A small-molecule ligand and the protein it binds are described below.
Small molecule (SMILES): CCCCCCCCCC(=O)N(CCO)C[C@@H](O)[C@@H](O)[C@@H](O)[C@@H](O)CO

Binding-site contacts:
Ligand atom C40 contacts residue VAL352 of chain 1.A at 4.4 Å (hydrophobic).
Ligand atom O44 contacts residue ALA283 of chain 1.A at 2.8 Å (h-bond).
Ligand atom C42 contacts residue ALA283 of chain 1.A at 4.2 Å (hydrophobic).
Ligand atom O44 contacts residue PHE98 of chain 1.A at 4.3 Å.
Ligand atom N33 contacts residue LEU462 of chain 1.A at 4.1 Å.
Ligand atom N33 contacts residue VAL348 of chain 1.A at 3.7 Å.
Ligand atom C37 contacts residue VAL348 of chain 1.A at 3.8 Å (hydrophobic).
Ligand atom O53 contacts residue VAL348 of chain 1.A at 4.1 Å.
Ligand atom C37 contacts residue VAL352 of chain 1.A at 3.4 Å (hydrophobic).
Ligand atom C37 contacts residue RTZ1 of chain 1.F at 3.4 Å.
Ligand atom C37 contacts residue GLY351 of chain 1.A at 4.0 Å.
Ligand atom C43 contacts residue ALA283 of chain 1.A at 3.4 Å (hydrophobic).
Ligand atom O53 contacts residue VAL352 of chain 1.A at 3.5 Å.
Ligand atom C42 contacts residue HEM1 of chain 1.E at 3.8 Å.
Ligand atom C42 contacts residue THR287 of chain 1.A at 3.7 Å.
Ligand atom N33 contacts residue PHE461 of chain 1.A at 3.1 Å (h-bond).
Ligand atom O51 contacts residue RTZ1 of chain 1.F at 3.2 Å (h-bond).
Ligand atom C42 contacts residue PHE98 of chain 1.A at 4.2 Å (hydrophobic).
Ligand atom C36 contacts residue RTZ1 of chain 1.G at 4.2 Å.
Ligand atom C43 contacts residue THR287 of chain 1.A at 4.2 Å.
Ligand atom C41 contacts residue PHE98 of chain 1.A at 3.9 Å (hydrophobic).
Ligand atom O44 contacts residue THR287 of chain 1.A at 3.9 Å.
Ligand atom C41 contacts residue RTZ1 of chain 1.F at 3.8 Å.
Ligand atom C40 contacts residue RTZ1 of chain 1.F at 3.9 Å.
Ligand atom O51 contacts residue THR287 of chain 1.A at 3.8 Å.
Ligand atom C43 contacts residue HEM1 of chain 1.E at 3.4 Å.
Ligand atom O44 contacts residue HEM1 of chain 1.E at 2.4 Å.
Ligand atom C41 contacts residue THR287 of chain 1.A at 4.2 Å.
Ligand atom C40 contacts residue VAL348 of chain 1.A at 3.9 Å (hydrophobic).
Ligand atom C43 contacts residue PHE98 of chain 1.A at 3.4 Å (hydrophobic).
Ligand atom C36 contacts residue PHE461 of chain 1.A at 4.2 Å (hydrophobic).
Ligand atom C36 contacts residue GLY351 of chain 1.A at 4.1 Å.
Ligand atom O51 contacts residue ALA283 of chain 1.A at 4.0 Å.
Ligand atom O51 contacts residue SER282 of chain 1.A at 3.9 Å.
Ligand atom O53 contacts residue PHE98 of chain 1.A at 4.2 Å.
Ligand atom C36 contacts residue RTZ1 of chain 1.F at 3.4 Å.
Ligand atom C40 contacts residue LEU462 of chain 1.A at 3.5 Å (hydrophobic).
Ligand atom O53 contacts residue HEM1 of chain 1.E at 3.0 Å.
Ligand atom N33 contacts residue GLY351 of chain 1.A at 3.6 Å (h-bond).
Ligand atom N33 contacts residue RTZ1 of chain 1.G at 4.0 Å.

Sequence of chain 1.A:
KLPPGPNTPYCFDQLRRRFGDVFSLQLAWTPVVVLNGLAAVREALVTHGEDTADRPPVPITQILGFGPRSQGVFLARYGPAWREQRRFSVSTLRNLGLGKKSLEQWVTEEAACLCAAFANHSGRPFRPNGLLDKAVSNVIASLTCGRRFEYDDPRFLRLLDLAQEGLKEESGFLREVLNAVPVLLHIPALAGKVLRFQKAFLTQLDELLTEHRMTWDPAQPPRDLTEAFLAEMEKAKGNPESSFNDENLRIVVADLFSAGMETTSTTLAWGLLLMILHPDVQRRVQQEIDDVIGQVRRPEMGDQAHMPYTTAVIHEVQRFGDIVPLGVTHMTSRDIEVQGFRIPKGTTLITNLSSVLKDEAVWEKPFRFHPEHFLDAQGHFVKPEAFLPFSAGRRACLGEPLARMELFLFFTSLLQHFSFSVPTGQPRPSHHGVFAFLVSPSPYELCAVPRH